Sequence of chain 1.E:
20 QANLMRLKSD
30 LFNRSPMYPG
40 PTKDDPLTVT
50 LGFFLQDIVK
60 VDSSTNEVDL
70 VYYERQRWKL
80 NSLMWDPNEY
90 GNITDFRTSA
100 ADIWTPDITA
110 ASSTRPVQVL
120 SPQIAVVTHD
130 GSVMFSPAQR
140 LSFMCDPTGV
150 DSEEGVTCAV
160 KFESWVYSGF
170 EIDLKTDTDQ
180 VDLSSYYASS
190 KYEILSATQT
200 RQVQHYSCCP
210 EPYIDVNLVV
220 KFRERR

Binding-site contacts:
Ligand atom C17 contacts residue CYS207 of chain 1.D at 3.5 Å (hydrophobic).
Ligand atom C13 contacts residue ARG74 of chain 1.E at 3.9 Å.
Ligand atom C16 contacts residue ARG74 of chain 1.E at 3.4 Å.
Ligand atom C1 contacts residue TRP164 of chain 1.D at 3.8 Å (hydrophobic).
Ligand atom C12 contacts residue CYS207 of chain 1.D at 3.6 Å (hydrophobic).
Ligand atom C11 contacts residue CYS207 of chain 1.D at 3.7 Å (hydrophobic).
Ligand atom C18 contacts residue PHE53 of chain 1.E at 4.0 Å (hydrophobic).
Ligand atom C15 contacts residue CYS208 of chain 1.D at 3.7 Å (hydrophobic).
Ligand atom C11 contacts residue CYS208 of chain 1.D at 3.5 Å (hydrophobic).
Ligand atom C3 contacts residue TYR72 of chain 1.E at 3.5 Å (hydrophobic).
Ligand atom C8 contacts residue TRP164 of chain 1.D at 3.6 Å (hydrophobic).
Ligand atom C4 contacts residue TYR205 of chain 1.D at 3.9 Å (hydrophobic).
Ligand atom C6 contacts residue TRP164 of chain 1.D at 4.0 Å (hydrophobic).
Ligand atom C18 contacts residue ARG74 of chain 1.E at 4.0 Å.
Ligand atom C9 contacts residue TYR72 of chain 1.E at 3.8 Å (hydrophobic).
Ligand atom C5 contacts residue TYR212 of chain 1.D at 4.1 Å (hydrophobic).
Ligand atom C17 contacts residue ARG74 of chain 1.E at 3.5 Å.
Ligand atom N1 contacts residue GLU162 of chain 1.D at 3.8 Å.
Ligand atom C15 contacts residue ARG74 of chain 1.E at 3.0 Å.
Ligand atom C11 contacts residue ARG74 of chain 1.E at 3.0 Å.
Ligand atom O4 contacts residue PHE53 of chain 1.E at 3.9 Å.
Ligand atom C21 contacts residue CYS207 of chain 1.D at 3.7 Å (hydrophobic).
Ligand atom C6 contacts residue TYR212 of chain 1.D at 3.5 Å (hydrophobic).
Ligand atom C8 contacts residue GLU162 of chain 1.D at 3.2 Å.
Ligand atom C16 contacts residue CYS207 of chain 1.D at 3.6 Å (hydrophobic).
Ligand atom C8 contacts residue SER163 of chain 1.D at 3.4 Å.
Ligand atom C12 contacts residue ARG74 of chain 1.E at 3.3 Å.
Ligand atom N10 contacts residue CYS208 of chain 1.D at 3.2 Å (h-bond).
Ligand atom C17 contacts residue PHE53 of chain 1.E at 3.7 Å (hydrophobic).
Ligand atom C21 contacts residue ARG74 of chain 1.E at 3.5 Å.
Ligand atom C13 contacts residue CYS207 of chain 1.D at 3.6 Å (hydrophobic).
Ligand atom C15 contacts residue CYS207 of chain 1.D at 3.7 Å (hydrophobic).
Ligand atom C7 contacts residue TRP164 of chain 1.D at 3.3 Å (hydrophobic).
Ligand atom N10 contacts residue CYS207 of chain 1.D at 3.8 Å.
Ligand atom C2 contacts residue TYR72 of chain 1.E at 3.5 Å (hydrophobic).
Ligand atom C9 contacts residue ARG74 of chain 1.E at 4.1 Å.
Ligand atom O3 contacts residue TYR72 of chain 1.E at 4.1 Å.
Ligand atom N10 contacts residue ARG74 of chain 1.E at 3.0 Å (salt-bridge).
Ligand atom O4 contacts residue TYR72 of chain 1.E at 2.9 Å (h-bond).
Ligand atom C18 contacts residue CYS207 of chain 1.D at 3.5 Å (hydrophobic).

The small molecule below binds the protein below.
Small molecule (SMILES): CN1[C@@H]2CC[C@H]1CC(OC(=O)c1c[nH]c3ccccc13)C2

Sequence of chain 1.D:
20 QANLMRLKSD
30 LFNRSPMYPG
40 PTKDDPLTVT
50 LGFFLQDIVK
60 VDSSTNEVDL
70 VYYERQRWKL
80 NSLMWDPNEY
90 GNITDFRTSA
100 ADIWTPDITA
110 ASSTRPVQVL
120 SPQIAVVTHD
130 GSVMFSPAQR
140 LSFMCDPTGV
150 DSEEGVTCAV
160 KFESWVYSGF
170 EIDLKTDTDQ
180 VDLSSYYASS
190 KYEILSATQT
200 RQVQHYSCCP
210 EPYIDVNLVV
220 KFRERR